Sequence of chain 1.B:
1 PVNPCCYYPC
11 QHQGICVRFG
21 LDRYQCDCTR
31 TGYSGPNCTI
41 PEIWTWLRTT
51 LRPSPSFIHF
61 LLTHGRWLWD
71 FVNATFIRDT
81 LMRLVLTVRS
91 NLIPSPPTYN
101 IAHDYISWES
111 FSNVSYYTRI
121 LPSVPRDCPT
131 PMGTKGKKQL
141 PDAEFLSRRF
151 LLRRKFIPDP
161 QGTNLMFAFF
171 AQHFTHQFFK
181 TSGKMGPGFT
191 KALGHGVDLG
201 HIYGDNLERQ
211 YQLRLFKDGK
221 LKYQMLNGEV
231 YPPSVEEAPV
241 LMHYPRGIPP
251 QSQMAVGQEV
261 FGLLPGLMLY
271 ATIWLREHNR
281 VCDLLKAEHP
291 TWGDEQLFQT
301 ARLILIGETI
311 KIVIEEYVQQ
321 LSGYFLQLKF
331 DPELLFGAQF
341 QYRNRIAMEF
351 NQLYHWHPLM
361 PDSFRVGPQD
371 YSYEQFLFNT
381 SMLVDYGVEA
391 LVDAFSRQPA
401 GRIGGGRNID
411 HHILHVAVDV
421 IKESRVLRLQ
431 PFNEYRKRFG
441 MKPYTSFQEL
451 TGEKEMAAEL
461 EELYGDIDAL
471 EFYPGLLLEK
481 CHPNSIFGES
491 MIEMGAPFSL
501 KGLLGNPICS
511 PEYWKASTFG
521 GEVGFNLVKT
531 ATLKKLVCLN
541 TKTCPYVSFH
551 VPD

A protein and the small-molecule ligand that binds it are described below.
Small molecule (SMILES): CC(=O)N[C@H]1[C@@H](O[C@H]2[C@H](O)[C@@H](NC(C)=O)CO[C@@H]2CO)O[C@H](CO)[C@@H](O[C@@H]2O[C@H](CO[C@H]3O[C@H](CO[C@H]4O[C@H](CO)[C@@H](O)[C@H](O)[C@@H]4O)[C@@H](O)[C@H](O)[C@@H]3O)[C@@H](O)[C@H](O)[C@@H]2O)[C@@H]1O

Binding-site contacts:
Ligand atom O6 contacts residue TYR211 of chain 1.B at 4.5 Å.
Ligand atom O5 contacts residue GLU109 of chain 1.A at 4.2 Å.
Ligand atom C8 contacts residue PHE189 of chain 1.A at 4.5 Å (hydrophobic).
Ligand atom C1 contacts residue GLU109 of chain 1.A at 4.2 Å.
Ligand atom C1 contacts residue LEU207 of chain 1.B at 4.3 Å (hydrophobic).
Ligand atom C5 contacts residue LEU207 of chain 1.B at 4.3 Å (hydrophobic).
Ligand atom O5 contacts residue TYR116 of chain 1.A at 3.3 Å.
Ligand atom C7 contacts residue ASN113 of chain 1.A at 3.5 Å.
Ligand atom C2 contacts residue ASN113 of chain 1.A at 2.5 Å.
Ligand atom N2 contacts residue ASN113 of chain 1.A at 2.9 Å (h-bond).
Ligand atom C4 contacts residue ASN113 of chain 1.A at 4.3 Å.
Ligand atom O6 contacts residue GLU208 of chain 1.B at 4.4 Å.
Ligand atom O7 contacts residue GLU109 of chain 1.A at 4.0 Å.
Ligand atom O3 contacts residue LEU207 of chain 1.B at 4.1 Å.
Ligand atom C2 contacts residue LEU207 of chain 1.B at 3.8 Å (hydrophobic).
Ligand atom C6 contacts residue GLN212 of chain 1.B at 4.5 Å.
Ligand atom C3 contacts residue ASN113 of chain 1.A at 3.8 Å.
Ligand atom O7 contacts residue ASN113 of chain 1.A at 3.7 Å.
Ligand atom C5 contacts residue ASN113 of chain 1.A at 3.7 Å.
Ligand atom O5 contacts residue PHE189 of chain 1.A at 4.3 Å.
Ligand atom O6 contacts residue TYR116 of chain 1.A at 2.8 Å (h-bond).
Ligand atom C1 contacts residue ASN113 of chain 1.A at 1.4 Å.
Ligand atom C8 contacts residue MET185 of chain 1.A at 3.8 Å (hydrophobic).
Ligand atom O5 contacts residue LEU207 of chain 1.B at 4.0 Å.
Ligand atom C5 contacts residue PHE189 of chain 1.A at 4.0 Å (hydrophobic).
Ligand atom C4 contacts residue LEU207 of chain 1.B at 3.8 Å (hydrophobic).
Ligand atom C6 contacts residue PHE189 of chain 1.A at 4.0 Å (hydrophobic).
Ligand atom C5 contacts residue TYR116 of chain 1.A at 4.1 Å (hydrophobic).
Ligand atom C6 contacts residue TYR116 of chain 1.A at 3.4 Å (hydrophobic).
Ligand atom N2 contacts residue MET185 of chain 1.A at 4.4 Å.
Ligand atom O7 contacts residue LEU207 of chain 1.B at 3.6 Å.
Ligand atom C8 contacts residue ASN113 of chain 1.A at 4.5 Å.
Ligand atom O6 contacts residue LEU207 of chain 1.B at 3.8 Å.
Ligand atom O6 contacts residue TYR211 of chain 1.B at 4.1 Å.
Ligand atom C1 contacts residue TYR116 of chain 1.A at 3.8 Å (hydrophobic).
Ligand atom C5 contacts residue TYR211 of chain 1.B at 4.4 Å (hydrophobic).
Ligand atom C3 contacts residue LEU207 of chain 1.B at 4.1 Å (hydrophobic).
Ligand atom O5 contacts residue ASN113 of chain 1.A at 2.3 Å (h-bond).
Ligand atom O4 contacts residue PRO239 of chain 1.B at 4.0 Å.
Ligand atom C6 contacts residue TYR211 of chain 1.B at 3.5 Å (hydrophobic).

Sequence of chain 1.A:
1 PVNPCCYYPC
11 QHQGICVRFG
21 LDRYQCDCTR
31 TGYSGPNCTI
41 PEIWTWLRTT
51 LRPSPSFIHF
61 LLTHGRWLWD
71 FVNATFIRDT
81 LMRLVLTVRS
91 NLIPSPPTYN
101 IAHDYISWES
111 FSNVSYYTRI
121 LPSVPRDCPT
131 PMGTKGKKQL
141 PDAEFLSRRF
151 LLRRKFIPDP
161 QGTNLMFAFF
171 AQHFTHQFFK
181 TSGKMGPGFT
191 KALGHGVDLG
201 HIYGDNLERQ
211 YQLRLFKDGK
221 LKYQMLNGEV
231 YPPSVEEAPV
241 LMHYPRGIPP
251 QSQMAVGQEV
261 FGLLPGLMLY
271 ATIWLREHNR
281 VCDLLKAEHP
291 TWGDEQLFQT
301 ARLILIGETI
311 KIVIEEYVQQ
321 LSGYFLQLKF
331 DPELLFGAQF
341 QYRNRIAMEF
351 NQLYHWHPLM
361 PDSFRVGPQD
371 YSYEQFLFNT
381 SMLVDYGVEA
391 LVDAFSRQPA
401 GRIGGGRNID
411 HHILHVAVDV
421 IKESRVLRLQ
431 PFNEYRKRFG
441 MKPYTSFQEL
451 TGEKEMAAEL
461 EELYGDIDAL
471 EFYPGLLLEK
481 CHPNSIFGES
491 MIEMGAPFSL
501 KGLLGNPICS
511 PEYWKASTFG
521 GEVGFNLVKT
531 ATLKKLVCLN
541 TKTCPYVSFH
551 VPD